Sequence of chain 3.B:
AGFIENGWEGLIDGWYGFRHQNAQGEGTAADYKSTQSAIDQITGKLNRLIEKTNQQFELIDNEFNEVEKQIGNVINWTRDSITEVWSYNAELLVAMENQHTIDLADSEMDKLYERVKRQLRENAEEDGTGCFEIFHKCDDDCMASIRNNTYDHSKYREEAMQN

Binding-site contacts:
Ligand atom N2 contacts residue ASN82 of chain 3.B at 2.7 Å (h-bond).
Ligand atom O7 contacts residue ASN82 of chain 3.B at 4.4 Å.
Ligand atom O3 contacts residue GLU72 of chain 3.B at 3.7 Å.
Ligand atom C8 contacts residue GLY78 of chain 3.B at 3.6 Å.
Ligand atom C7 contacts residue ASN82 of chain 3.B at 3.7 Å.
Ligand atom C8 contacts residue LYS75 of chain 3.B at 3.7 Å.
Ligand atom O7 contacts residue ASN79 of chain 3.B at 4.4 Å.
Ligand atom C4 contacts residue ASN82 of chain 3.B at 4.1 Å.
Ligand atom C8 contacts residue GLU72 of chain 3.B at 3.9 Å.
Ligand atom C8 contacts residue ASN82 of chain 3.B at 4.3 Å.
Ligand atom N2 contacts residue GLU72 of chain 3.B at 3.9 Å.
Ligand atom C5 contacts residue ASN82 of chain 3.B at 3.6 Å.
Ligand atom C7 contacts residue GLU72 of chain 3.B at 3.4 Å.
Ligand atom C1 contacts residue ASN82 of chain 3.B at 1.4 Å.
Ligand atom O7 contacts residue GLU72 of chain 3.B at 3.1 Å (salt-bridge).
Ligand atom C2 contacts residue ASN82 of chain 3.B at 2.2 Å.
Ligand atom O5 contacts residue ASN82 of chain 3.B at 2.3 Å (h-bond).
Ligand atom C3 contacts residue ASN82 of chain 3.B at 3.6 Å.
Ligand atom N2 contacts residue GLY78 of chain 3.B at 4.4 Å.
Ligand atom C7 contacts residue ASN79 of chain 3.B at 3.9 Å.
Ligand atom C3 contacts residue GLU72 of chain 3.B at 4.3 Å.
Ligand atom C8 contacts residue ASN79 of chain 3.B at 3.0 Å.

The protein below binds the small molecule below.
Small molecule (SMILES): CC(=O)N[C@@H]1[C@@H](O)[C@H](O)[C@@H](CO)O[C@H]1O